Binding-site contacts:
Ligand atom N3 contacts residue A1 of chain 2.HA at 2.6 Å (h-bond).
Ligand atom O2' contacts residue THR36 of chain 2.BA at 2.1 Å (h-bond).
Ligand atom O2 contacts residue A2 of chain 2.HA at 3.5 Å.
Ligand atom C2 contacts residue A5 of chain 2.HA at 3.4 Å.
Ligand atom O4' contacts residue VAL38 of chain 2.BA at 3.6 Å.
Ligand atom C1' contacts residue VAL38 of chain 2.BA at 3.6 Å (hydrophobic).
Ligand atom C2 contacts residue A1 of chain 2.HA at 3.2 Å.
Ligand atom N3 contacts residue A3 of chain 2.HA at 2.5 Å (h-bond).
Ligand atom N3 contacts residue A4 of chain 2.HA at 2.6 Å (h-bond).
Ligand atom O4 contacts residue A1 of chain 2.HA at 3.4 Å (h-bond).
Ligand atom C4 contacts residue A3 of chain 2.HA at 2.9 Å.
Ligand atom C4 contacts residue A5 of chain 2.HA at 3.3 Å.
Ligand atom C2 contacts residue A3 of chain 2.HA at 3.2 Å.
Ligand atom O4 contacts residue A5 of chain 2.HA at 3.0 Å (h-bond).
Ligand atom O3' contacts residue SER17 of chain 3.DA at 3.5 Å (h-bond).
Ligand atom C4 contacts residue A1 of chain 2.HA at 3.4 Å.
Ligand atom C4 contacts residue A4 of chain 2.HA at 3.2 Å.
Ligand atom O4 contacts residue A2 of chain 2.HA at 2.8 Å (h-bond).
Ligand atom N3 contacts residue A2 of chain 2.HA at 3.0 Å (h-bond).
Ligand atom OP1 contacts residue THR21 of chain 3.DA at 3.1 Å.
Ligand atom C2 contacts residue A2 of chain 2.HA at 3.6 Å.
Ligand atom O2' contacts residue VAL38 of chain 3.C at 2.7 Å (h-bond).
Ligand atom O2 contacts residue A5 of chain 2.HA at 3.5 Å.
Ligand atom O4 contacts residue A3 of chain 2.HA at 2.0 Å (h-bond).
Ligand atom P contacts residue SER155 of chain 3.C at 3.4 Å.
Ligand atom O2 contacts residue A1 of chain 2.HA at 2.7 Å (h-bond).
Ligand atom C2 contacts residue A4 of chain 2.HA at 3.4 Å.
Ligand atom OP1 contacts residue SER155 of chain 3.C at 2.4 Å (h-bond).
Ligand atom OP1 contacts residue ARG79 of chain 3.C at 3.2 Å (salt-bridge).
Ligand atom C2' contacts residue THR36 of chain 2.BA at 3.4 Å.
Ligand atom C4' contacts residue VAL19 of chain 3.DA at 3.2 Å (hydrophobic).
Ligand atom C5' contacts residue ALA40 of chain 3.C at 3.6 Å (hydrophobic).
Ligand atom O3' contacts residue SER155 of chain 3.C at 3.2 Å (h-bond).
Ligand atom C1' contacts residue A1 of chain 2.HA at 3.6 Å.
Ligand atom N1 contacts residue A3 of chain 2.HA at 3.5 Å (h-bond).
Ligand atom O2 contacts residue A3 of chain 2.HA at 3.3 Å.
Ligand atom C2' contacts residue VAL38 of chain 3.C at 3.6 Å (hydrophobic).
Ligand atom N3 contacts residue A5 of chain 2.HA at 3.2 Å (h-bond).
Ligand atom O4 contacts residue A4 of chain 2.HA at 2.4 Å (h-bond).
Ligand atom O2 contacts residue A4 of chain 2.HA at 3.4 Å (h-bond).

Sequence of chain 2.BA:
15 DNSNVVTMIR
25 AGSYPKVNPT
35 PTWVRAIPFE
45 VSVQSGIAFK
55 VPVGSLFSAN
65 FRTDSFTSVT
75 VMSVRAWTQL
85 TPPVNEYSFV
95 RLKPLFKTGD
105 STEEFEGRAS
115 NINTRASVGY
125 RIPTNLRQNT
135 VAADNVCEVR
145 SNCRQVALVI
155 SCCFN

A small-molecule ligand and the protein it binds are described below.
Small molecule (SMILES): O=c1ccn([C@@H]2O[C@H](CO[P](=O)(O)O[C@H]3[C@@H](O)[C@H](n4ccc(=O)[nH]c4=O)O[C@@H]3CO[P](=O)(O)O[C@H]3[C@@H](O)[C@H](n4ccc(=O)[nH]c4=O)O[C@@H]3CO[P](=O)(O)O[C@H]3[C@@H](O)[C@H](n4ccc(=O)[nH]c4=O)O[C@@H]3CO[P](=O)(O)O[C@H]3[C@@H](O)[C@H](n4ccc(=O)[nH]c4=O)O[C@@H]3COP(=O)=O)[C@@H](O)[C@H]2O)c(=O)[nH]1

Sequence of chain 3.DA:
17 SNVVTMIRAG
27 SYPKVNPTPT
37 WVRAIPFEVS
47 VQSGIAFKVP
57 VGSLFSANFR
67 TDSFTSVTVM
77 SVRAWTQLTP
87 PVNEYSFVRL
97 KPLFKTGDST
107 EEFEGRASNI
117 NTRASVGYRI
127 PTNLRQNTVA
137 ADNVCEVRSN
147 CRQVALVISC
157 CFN

Sequence of chain 3.C:
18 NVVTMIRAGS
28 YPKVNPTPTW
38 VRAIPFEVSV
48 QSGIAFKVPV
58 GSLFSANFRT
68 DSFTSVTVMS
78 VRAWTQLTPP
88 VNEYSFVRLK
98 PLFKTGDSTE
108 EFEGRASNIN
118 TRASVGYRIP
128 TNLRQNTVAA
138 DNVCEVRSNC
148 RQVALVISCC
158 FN